Sequence of chain 1.A:
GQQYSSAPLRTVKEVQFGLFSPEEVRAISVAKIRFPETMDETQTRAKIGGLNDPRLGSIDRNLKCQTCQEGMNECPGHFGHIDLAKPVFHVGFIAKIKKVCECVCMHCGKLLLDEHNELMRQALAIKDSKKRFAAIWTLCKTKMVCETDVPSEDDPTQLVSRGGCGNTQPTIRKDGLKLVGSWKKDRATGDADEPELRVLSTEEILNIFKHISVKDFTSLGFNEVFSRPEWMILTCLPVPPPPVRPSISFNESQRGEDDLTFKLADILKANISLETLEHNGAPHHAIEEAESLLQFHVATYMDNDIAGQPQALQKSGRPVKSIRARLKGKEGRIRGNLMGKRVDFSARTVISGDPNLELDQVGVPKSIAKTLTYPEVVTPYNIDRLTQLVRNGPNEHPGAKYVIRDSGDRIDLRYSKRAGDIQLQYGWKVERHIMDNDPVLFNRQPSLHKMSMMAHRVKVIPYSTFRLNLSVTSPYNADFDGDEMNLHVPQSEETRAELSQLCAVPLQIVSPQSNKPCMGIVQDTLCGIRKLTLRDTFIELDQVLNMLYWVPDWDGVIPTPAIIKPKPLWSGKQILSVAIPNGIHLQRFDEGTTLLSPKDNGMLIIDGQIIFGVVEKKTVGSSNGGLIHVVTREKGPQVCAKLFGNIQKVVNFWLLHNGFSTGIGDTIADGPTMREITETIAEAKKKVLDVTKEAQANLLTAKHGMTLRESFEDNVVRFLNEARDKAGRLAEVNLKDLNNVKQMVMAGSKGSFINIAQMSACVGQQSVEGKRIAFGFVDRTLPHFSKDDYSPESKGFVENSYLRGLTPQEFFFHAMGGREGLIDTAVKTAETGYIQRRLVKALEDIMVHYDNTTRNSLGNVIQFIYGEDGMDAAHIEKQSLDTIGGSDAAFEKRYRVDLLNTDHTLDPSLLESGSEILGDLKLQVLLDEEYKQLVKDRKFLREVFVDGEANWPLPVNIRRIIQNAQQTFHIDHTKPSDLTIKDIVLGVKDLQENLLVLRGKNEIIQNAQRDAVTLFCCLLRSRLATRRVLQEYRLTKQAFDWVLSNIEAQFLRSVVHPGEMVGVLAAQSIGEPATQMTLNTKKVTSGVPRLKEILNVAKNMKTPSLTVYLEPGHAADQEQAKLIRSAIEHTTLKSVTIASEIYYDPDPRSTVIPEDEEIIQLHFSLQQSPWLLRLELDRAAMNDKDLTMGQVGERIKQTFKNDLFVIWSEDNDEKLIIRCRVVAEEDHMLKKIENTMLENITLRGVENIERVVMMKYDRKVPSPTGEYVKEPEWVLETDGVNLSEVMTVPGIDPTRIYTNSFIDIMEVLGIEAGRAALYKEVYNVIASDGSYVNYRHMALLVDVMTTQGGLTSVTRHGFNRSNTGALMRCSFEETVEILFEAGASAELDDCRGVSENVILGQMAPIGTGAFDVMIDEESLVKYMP

Binding-site contacts:
Ligand atom C5' contacts residue HIS1387 of chain 1.A at 3.9 Å.
Ligand atom OP2 contacts residue LYS101 of chain 1.A at 3.1 Å (salt-bridge).
Ligand atom C4' contacts residue HIS1387 of chain 1.A at 4.4 Å.
Ligand atom P contacts residue LYS101 of chain 1.A at 3.6 Å.
Ligand atom N2 contacts residue ARG1386 of chain 1.A at 3.7 Å.
Ligand atom C5' contacts residue TRP139 of chain 1.A at 3.6 Å (hydrophobic).
Ligand atom C4' contacts residue HIS1387 of chain 1.A at 4.5 Å.
Ligand atom OP1 contacts residue LYS1109 of chain 1.A at 3.8 Å.
Ligand atom OP1 contacts residue LYS101 of chain 1.A at 3.2 Å (salt-bridge).
Ligand atom P contacts residue TRP139 of chain 1.A at 4.3 Å.
Ligand atom OP1 contacts residue HIS1387 of chain 1.A at 4.4 Å.
Ligand atom O5' contacts residue TRP139 of chain 1.A at 3.9 Å.
Ligand atom OP1 contacts residue ALA1108 of chain 1.A at 3.8 Å.
Ligand atom O3' contacts residue HIS1387 of chain 1.A at 4.1 Å.
Ligand atom OP1 contacts residue TRP139 of chain 1.A at 4.2 Å.
Ligand atom OP2 contacts residue LYS100 of chain 1.A at 4.3 Å.
Ligand atom OP1 contacts residue LYS100 of chain 1.A at 4.2 Å.
Ligand atom OP1 contacts residue LYS1102 of chain 1.A at 4.0 Å.
Ligand atom OP2 contacts residue TRP139 of chain 1.A at 3.9 Å.

This small molecule binds to this protein.
Small molecule (SMILES): Cc1cn([C@H]2C[C@H](O[P](=O)(O)OC[C@H]3O[C@@H](n4cnc5c(=O)nc(N)[nH]c54)C[C@@H]3O)[C@@H](CO[P](=O)(O)O[C@H]3C[C@H](n4cc(C)c(=O)[nH]c4=O)O[C@@H]3CO[P](=O)(O)O[C@H]3C[C@H](n4ccc(N)nc4=O)O[C@@H]3CO[P](=O)(O)O[C@H]3C[C@H](n4cnc5c(N)ncnc54)O[C@@H]3CO[P](=O)(O)O[C@H]3C[C@H](n4cc(C)c(=O)[nH]c4=O)O[C@@H]3CO[P](=O)(O)O[C@H]3C[C@H](n4cnc5c(=O)nc(N)[nH]c54)O[C@@H]3CO[P](=O)(O)O[C@H]3C[C@H](n4cnc5c(N)ncnc54)O[C@@H]3CO[P](=O)(O)O[C@H]3C[C@H](n4cnc5c(N)ncnc54)O[C@@H]3CO)O2)c(=O)[nH]c1=O